Sequence of chain 1.B:
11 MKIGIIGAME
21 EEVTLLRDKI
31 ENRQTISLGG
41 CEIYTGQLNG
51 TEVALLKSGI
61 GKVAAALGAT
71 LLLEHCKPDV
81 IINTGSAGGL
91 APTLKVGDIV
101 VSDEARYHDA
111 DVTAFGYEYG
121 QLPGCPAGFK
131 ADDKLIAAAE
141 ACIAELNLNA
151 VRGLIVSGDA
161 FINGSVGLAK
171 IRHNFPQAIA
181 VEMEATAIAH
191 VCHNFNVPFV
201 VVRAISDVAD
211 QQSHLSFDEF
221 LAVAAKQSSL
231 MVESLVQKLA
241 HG

Binding-site contacts:
Ligand atom N7 contacts residue GLY88 of chain 1.B at 3.2 Å (h-bond).
Ligand atom C8 contacts residue ASP207 of chain 1.B at 3.5 Å.
Ligand atom C4' contacts residue MET19 of chain 1.B at 3.6 Å (hydrophobic).
Ligand atom C26 contacts residue PHE217 of chain 1.B at 3.6 Å (hydrophobic).
Ligand atom N7 contacts residue PHE161 of chain 1.B at 3.7 Å.
Ligand atom C6 contacts residue PHE161 of chain 1.B at 3.5 Å (hydrophobic).
Ligand atom C5 contacts residue PHE161 of chain 1.B at 3.5 Å (hydrophobic).
Ligand atom N6 contacts residue ILE162 of chain 1.B at 3.1 Å (h-bond).
Ligand atom C1' contacts residue PHE217 of chain 1.B at 3.5 Å (hydrophobic).
Ligand atom C7' contacts residue VAL112 of chain 1.A at 3.2 Å (hydrophobic).
Ligand atom C8 contacts residue SER206 of chain 1.B at 3.3 Å.
Ligand atom C22 contacts residue PRO123 of chain 1.A at 3.5 Å (hydrophobic).
Ligand atom N1 contacts residue ILE162 of chain 1.B at 3.0 Å (h-bond).
Ligand atom C5' contacts residue MET19 of chain 1.B at 3.6 Å (hydrophobic).
Ligand atom N7 contacts residue ASP207 of chain 1.B at 2.8 Å (salt-bridge).
Ligand atom C1' contacts residue SER86 of chain 1.B at 3.2 Å.
Ligand atom N3 contacts residue MET183 of chain 1.B at 3.7 Å.
Ligand atom N1' contacts residue SER86 of chain 1.B at 3.7 Å.
Ligand atom C2 contacts residue ALA160 of chain 1.B at 3.6 Å (hydrophobic).
Ligand atom C10 contacts residue SER86 of chain 1.B at 3.4 Å.
Ligand atom N7 contacts residue ALA87 of chain 1.B at 3.5 Å.
Ligand atom N3 contacts residue GLU182 of chain 1.B at 3.3 Å.
Ligand atom N7 contacts residue SER206 of chain 1.B at 3.7 Å.
Ligand atom O3' contacts residue ALA18 of chain 1.B at 3.4 Å.
Ligand atom C23 contacts residue TYR117 of chain 1.A at 3.2 Å (hydrophobic).
Ligand atom C22 contacts residue ILE60 of chain 1.B at 3.6 Å (hydrophobic).
Ligand atom N6 contacts residue PHE161 of chain 1.B at 3.6 Å.
Ligand atom C26 contacts residue PHE115 of chain 1.A at 3.6 Å (hydrophobic).
Ligand atom C2' contacts residue MET183 of chain 1.B at 3.6 Å (hydrophobic).
Ligand atom N1 contacts residue PHE161 of chain 1.B at 3.7 Å.
Ligand atom C25 contacts residue PHE217 of chain 1.B at 3.5 Å (hydrophobic).
Ligand atom C25 contacts residue PHE115 of chain 1.A at 3.5 Å (hydrophobic).
Ligand atom O3' contacts residue ILE60 of chain 1.B at 3.3 Å.
Ligand atom C3' contacts residue GLU184 of chain 1.B at 3.6 Å.
Ligand atom C8 contacts residue GLY88 of chain 1.B at 3.4 Å.
Ligand atom N6 contacts residue ASP207 of chain 1.B at 2.9 Å (salt-bridge).
Ligand atom S6' contacts residue PHE161 of chain 1.B at 3.7 Å.
Ligand atom C8 contacts residue ALA87 of chain 1.B at 3.3 Å (hydrophobic).
Ligand atom C5 contacts residue GLY88 of chain 1.B at 3.6 Å.
Ligand atom O3' contacts residue GLU184 of chain 1.B at 2.7 Å (salt-bridge).

Sequence of chain 1.A:
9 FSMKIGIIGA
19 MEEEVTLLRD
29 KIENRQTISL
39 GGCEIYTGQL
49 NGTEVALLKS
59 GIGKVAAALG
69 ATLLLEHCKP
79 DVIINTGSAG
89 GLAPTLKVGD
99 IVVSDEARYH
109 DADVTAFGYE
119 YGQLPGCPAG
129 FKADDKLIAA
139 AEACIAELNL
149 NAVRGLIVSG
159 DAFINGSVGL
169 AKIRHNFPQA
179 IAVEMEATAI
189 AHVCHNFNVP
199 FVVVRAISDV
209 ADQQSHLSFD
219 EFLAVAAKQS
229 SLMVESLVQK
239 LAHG

The protein below binds the small molecule below.
Small molecule (SMILES): Nc1ncnc2c(CN3C[C@H](CSCc4ccccc4)[C@@H](O)C3)c[nH]c12